Sequence of chain 1.A:
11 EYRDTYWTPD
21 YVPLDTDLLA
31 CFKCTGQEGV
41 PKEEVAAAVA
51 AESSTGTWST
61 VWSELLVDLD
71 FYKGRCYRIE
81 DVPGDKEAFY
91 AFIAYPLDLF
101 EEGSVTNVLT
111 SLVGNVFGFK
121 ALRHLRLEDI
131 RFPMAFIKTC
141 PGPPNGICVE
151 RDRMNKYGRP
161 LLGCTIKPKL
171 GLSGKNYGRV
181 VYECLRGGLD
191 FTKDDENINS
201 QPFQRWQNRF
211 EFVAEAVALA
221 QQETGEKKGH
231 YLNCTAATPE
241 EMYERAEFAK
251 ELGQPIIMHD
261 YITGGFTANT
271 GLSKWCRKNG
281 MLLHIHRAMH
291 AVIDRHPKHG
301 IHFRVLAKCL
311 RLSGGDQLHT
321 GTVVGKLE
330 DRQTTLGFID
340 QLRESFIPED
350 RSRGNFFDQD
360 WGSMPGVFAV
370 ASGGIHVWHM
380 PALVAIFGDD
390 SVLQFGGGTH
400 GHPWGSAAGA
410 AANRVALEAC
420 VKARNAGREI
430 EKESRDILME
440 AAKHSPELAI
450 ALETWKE

This small molecule binds to this protein.
Small molecule (SMILES): O=C(O)[C@@](O)(COP(=O)(O)O)[C@H](O)[C@H](O)COP(=O)(O)O

Sequence of chain 1.O:
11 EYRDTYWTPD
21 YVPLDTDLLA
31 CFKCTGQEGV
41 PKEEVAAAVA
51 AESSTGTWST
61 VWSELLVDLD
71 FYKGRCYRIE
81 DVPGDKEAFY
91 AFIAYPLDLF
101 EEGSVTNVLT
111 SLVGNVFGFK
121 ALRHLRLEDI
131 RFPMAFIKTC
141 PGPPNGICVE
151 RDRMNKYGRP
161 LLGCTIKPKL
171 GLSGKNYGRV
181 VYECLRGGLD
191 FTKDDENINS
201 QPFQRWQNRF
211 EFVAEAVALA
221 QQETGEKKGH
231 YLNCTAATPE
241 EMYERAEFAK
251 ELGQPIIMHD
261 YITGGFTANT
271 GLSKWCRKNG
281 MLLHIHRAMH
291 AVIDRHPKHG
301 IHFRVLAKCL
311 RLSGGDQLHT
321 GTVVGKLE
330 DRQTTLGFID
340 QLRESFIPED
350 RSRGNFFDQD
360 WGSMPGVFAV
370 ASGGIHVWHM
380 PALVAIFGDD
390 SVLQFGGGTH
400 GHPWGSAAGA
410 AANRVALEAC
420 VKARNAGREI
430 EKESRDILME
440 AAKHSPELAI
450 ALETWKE

Binding-site contacts:
Ligand atom O6P contacts residue GLY396 of chain 1.O at 2.9 Å (h-bond).
Ligand atom O3 contacts residue GLY397 of chain 1.O at 4.1 Å.
Ligand atom O6 contacts residue SER59 of chain 1.A at 4.2 Å.
Ligand atom O5 contacts residue GLY395 of chain 1.O at 3.6 Å (h-bond).
Ligand atom C1 contacts residue SER59 of chain 1.A at 3.8 Å.
Ligand atom O1P contacts residue GLY397 of chain 1.O at 4.1 Å.
Ligand atom O1P contacts residue TRP454 of chain 1.O at 3.9 Å.
Ligand atom P1 contacts residue GLY396 of chain 1.O at 4.3 Å.
Ligand atom O1 contacts residue SER59 of chain 1.A at 3.1 Å (h-bond).
Ligand atom O5 contacts residue GLY396 of chain 1.O at 3.9 Å.
Ligand atom C2 contacts residue SER59 of chain 1.A at 3.6 Å.
Ligand atom O5P contacts residue GLY372 of chain 1.O at 3.3 Å.
Ligand atom P2 contacts residue GLY396 of chain 1.O at 3.9 Å.
Ligand atom O1P contacts residue GLY396 of chain 1.O at 2.9 Å (h-bond).
Ligand atom O1P contacts residue SER59 of chain 1.A at 4.1 Å.
Ligand atom P2 contacts residue GLY373 of chain 1.O at 3.8 Å.
Ligand atom O3P contacts residue TRP454 of chain 1.O at 3.5 Å (h-bond).
Ligand atom O1P contacts residue GLY400 of chain 1.O at 3.4 Å.
Ligand atom C contacts residue SER59 of chain 1.A at 4.0 Å.
Ligand atom O3 contacts residue GLY373 of chain 1.O at 3.6 Å.
Ligand atom O6P contacts residue GLY395 of chain 1.O at 1.3 Å (h-bond).
Ligand atom O5P contacts residue SER371 of chain 1.O at 4.0 Å.
Ligand atom O2 contacts residue SER59 of chain 1.A at 2.5 Å (h-bond).
Ligand atom O3 contacts residue GLY396 of chain 1.O at 3.3 Å (h-bond).
Ligand atom C5 contacts residue GLY373 of chain 1.O at 3.6 Å.
Ligand atom P2 contacts residue GLY395 of chain 1.O at 2.7 Å.
Ligand atom O4P contacts residue GLY395 of chain 1.O at 3.1 Å.
Ligand atom O2P contacts residue TRP454 of chain 1.O at 2.3 Å (h-bond).
Ligand atom C3 contacts residue GLY373 of chain 1.O at 3.8 Å.
Ligand atom P1 contacts residue SER59 of chain 1.A at 4.0 Å.
Ligand atom O5P contacts residue GLY395 of chain 1.O at 3.4 Å (h-bond).
Ligand atom O5 contacts residue GLY372 of chain 1.O at 4.2 Å.
Ligand atom O6P contacts residue PHE394 of chain 1.O at 2.5 Å.
Ligand atom O5 contacts residue GLY373 of chain 1.O at 3.2 Å (h-bond).
Ligand atom O5P contacts residue GLY373 of chain 1.O at 3.2 Å (h-bond).
Ligand atom O4P contacts residue LYS167 of chain 1.O at 3.5 Å.
Ligand atom P1 contacts residue TRP454 of chain 1.O at 3.4 Å.
Ligand atom C5 contacts residue GLY372 of chain 1.O at 4.2 Å.
Ligand atom P2 contacts residue PHE394 of chain 1.O at 4.0 Å.
Ligand atom O3P contacts residue SER59 of chain 1.A at 4.1 Å.